This small molecule binds to this protein.
Small molecule (SMILES): O=P(O)(O)OC[C@H]1O[C@H](O)[C@H](O)[C@@H](O)[C@@H]1O

Binding-site contacts:
Ligand atom C2 contacts residue TRP175 of chain 1.D at 4.4 Å (hydrophobic).
Ligand atom C5 contacts residue ARG439 of chain 1.D at 4.2 Å.
Ligand atom C6 contacts residue ARG439 of chain 1.D at 3.7 Å.
Ligand atom C5 contacts residue ARG477 of chain 1.D at 4.3 Å.
Ligand atom C5 contacts residue UDP1 of chain 1.K at 4.2 Å.
Ligand atom C2 contacts residue TYR221 of chain 1.D at 4.1 Å (hydrophobic).
Ligand atom O5 contacts residue TRP175 of chain 1.D at 4.1 Å.
Ligand atom C1 contacts residue UDP1 of chain 1.K at 4.2 Å.
Ligand atom C1 contacts residue TRP175 of chain 1.D at 3.8 Å (hydrophobic).
Ligand atom O5 contacts residue ARG439 of chain 1.D at 3.5 Å (salt-bridge).
Ligand atom O2 contacts residue HIS331 of chain 1.D at 4.0 Å.
Ligand atom O6 contacts residue ARG477 of chain 1.D at 4.5 Å.
Ligand atom O5 contacts residue ARG477 of chain 1.D at 3.7 Å.
Ligand atom P contacts residue ARG477 of chain 1.D at 3.6 Å.
Ligand atom O1 contacts residue UDP1 of chain 1.K at 3.2 Å (h-bond).
Ligand atom O5 contacts residue UDP1 of chain 1.K at 4.0 Å.
Ligand atom C6 contacts residue UDP1 of chain 1.K at 4.2 Å.
Ligand atom O3 contacts residue HIS222 of chain 1.D at 4.1 Å.
Ligand atom O1P contacts residue ARG477 of chain 1.D at 3.8 Å.
Ligand atom O2 contacts residue TYR221 of chain 1.D at 4.2 Å.
Ligand atom O3P contacts residue ARG477 of chain 1.D at 2.4 Å (salt-bridge).
Ligand atom C6 contacts residue ARG477 of chain 1.D at 4.0 Å.

Sequence of chain 1.D:
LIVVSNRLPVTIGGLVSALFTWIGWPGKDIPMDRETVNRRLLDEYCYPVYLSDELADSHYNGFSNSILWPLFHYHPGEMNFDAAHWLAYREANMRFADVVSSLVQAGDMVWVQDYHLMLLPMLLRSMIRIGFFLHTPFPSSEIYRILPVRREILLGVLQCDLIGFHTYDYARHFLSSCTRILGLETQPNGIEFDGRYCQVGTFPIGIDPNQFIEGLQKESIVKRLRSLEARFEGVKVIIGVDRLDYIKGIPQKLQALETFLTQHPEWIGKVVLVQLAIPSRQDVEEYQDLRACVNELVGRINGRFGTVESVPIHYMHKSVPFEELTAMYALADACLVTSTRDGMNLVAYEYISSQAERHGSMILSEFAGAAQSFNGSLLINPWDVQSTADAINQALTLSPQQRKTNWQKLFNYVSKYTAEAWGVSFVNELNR